Sequence of chain 1.L:
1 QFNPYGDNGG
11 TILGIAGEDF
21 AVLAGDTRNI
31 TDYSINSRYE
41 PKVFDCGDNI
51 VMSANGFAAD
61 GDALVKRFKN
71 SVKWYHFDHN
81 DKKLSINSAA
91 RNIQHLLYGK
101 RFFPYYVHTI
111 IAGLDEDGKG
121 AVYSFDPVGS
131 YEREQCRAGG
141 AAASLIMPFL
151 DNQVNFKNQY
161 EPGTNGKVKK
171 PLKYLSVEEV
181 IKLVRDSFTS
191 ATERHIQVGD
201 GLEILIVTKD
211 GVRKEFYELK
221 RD

Binding-site contacts:
Ligand atom C25 contacts residue TYR170 of chain 1.K at 3.4 Å (hydrophobic).
Ligand atom C27 contacts residue THR1 of chain 1.K at 2.5 Å.
Ligand atom C26 contacts residue TYR170 of chain 1.K at 3.1 Å (hydrophobic).
Ligand atom O24 contacts residue MES1 of chain 1.HA at 2.7 Å (h-bond).
Ligand atom N14 contacts residue THR1 of chain 1.K at 3.6 Å.
Ligand atom C15 contacts residue THR1 of chain 1.K at 2.3 Å.
Ligand atom C17 contacts residue THR1 of chain 1.K at 3.7 Å.
Ligand atom C12 contacts residue GLY47 of chain 1.K at 3.7 Å.
Ligand atom O45 contacts residue ALA49 of chain 1.K at 3.0 Å (h-bond).
Ligand atom C25 contacts residue MES1 of chain 1.HA at 3.7 Å.
Ligand atom N1 contacts residue THR21 of chain 1.K at 2.8 Å (h-bond).
Ligand atom O13 contacts residue ALA20 of chain 1.K at 3.1 Å.
Ligand atom O28 contacts residue THR21 of chain 1.K at 3.0 Å (h-bond).
Ligand atom C5 contacts residue GLY47 of chain 1.K at 3.6 Å.
Ligand atom C3 contacts residue THR21 of chain 1.K at 3.3 Å.
Ligand atom C26 contacts residue ARG19 of chain 1.K at 3.2 Å.
Ligand atom C43 contacts residue THR21 of chain 1.K at 3.5 Å.
Ligand atom C2 contacts residue THR21 of chain 1.K at 3.5 Å.
Ligand atom O13 contacts residue THR21 of chain 1.K at 2.8 Å (h-bond).
Ligand atom C23 contacts residue THR1 of chain 1.K at 1.4 Å.
Ligand atom C37 contacts residue ASP126 of chain 1.L at 3.6 Å.
Ligand atom C2 contacts residue GLY47 of chain 1.K at 3.6 Å.
Ligand atom O28 contacts residue THR1 of chain 1.K at 3.7 Å.
Ligand atom C27 contacts residue SER131 of chain 1.K at 3.7 Å.
Ligand atom C20 contacts residue ALA49 of chain 1.K at 3.6 Å (hydrophobic).
Ligand atom C26 contacts residue THR1 of chain 1.K at 2.5 Å.
Ligand atom C15 contacts residue GLY47 of chain 1.K at 3.7 Å.
Ligand atom O28 contacts residue MG1 of chain 1.KA at 3.6 Å.
Ligand atom C16 contacts residue GLY47 of chain 1.K at 3.4 Å.
Ligand atom N14 contacts residue GLY47 of chain 1.K at 2.9 Å (h-bond).
Ligand atom C27 contacts residue MES1 of chain 1.HA at 3.2 Å.
Ligand atom C16 contacts residue THR1 of chain 1.K at 2.5 Å.
Ligand atom N41 contacts residue ASP126 of chain 1.L at 3.2 Å (salt-bridge).
Ligand atom O40 contacts residue ALA22 of chain 1.K at 3.3 Å.
Ligand atom O24 contacts residue THR1 of chain 1.K at 2.3 Å (h-bond).
Ligand atom C23 contacts residue MES1 of chain 1.HA at 3.7 Å.
Ligand atom O24 contacts residue GLY47 of chain 1.K at 3.1 Å (h-bond).
Ligand atom C25 contacts residue THR1 of chain 1.K at 1.5 Å.
Ligand atom C21 contacts residue ALA49 of chain 1.K at 3.5 Å (hydrophobic).
Ligand atom C27 contacts residue TYR170 of chain 1.K at 3.6 Å (hydrophobic).

Sequence of chain 1.K:
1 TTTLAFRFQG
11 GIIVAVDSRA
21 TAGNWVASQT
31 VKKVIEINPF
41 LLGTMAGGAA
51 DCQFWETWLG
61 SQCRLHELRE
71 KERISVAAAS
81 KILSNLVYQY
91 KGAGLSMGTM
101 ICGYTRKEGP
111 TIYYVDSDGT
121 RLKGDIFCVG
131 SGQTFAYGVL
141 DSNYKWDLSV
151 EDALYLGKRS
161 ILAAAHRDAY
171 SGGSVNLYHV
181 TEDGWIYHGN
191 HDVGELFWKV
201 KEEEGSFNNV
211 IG

The protein below binds the small molecule below.
Small molecule (SMILES): COc1ccc(C[C@H](NC(=O)[C@@H](C)NC(=O)C2=CC3=CCC=CC3=C2C)C(=O)N[C@@H](Cc2ccccc2)[C@@H](O)[C@H](C)CO)cc1